Binding-site contacts:
Ligand atom C1 contacts residue ASN86 of chain 1.A at 1.4 Å.
Ligand atom C7 contacts residue ASN86 of chain 1.A at 3.3 Å.
Ligand atom C3 contacts residue ASN86 of chain 1.A at 3.1 Å.
Ligand atom C8 contacts residue GLU52 of chain 1.B at 4.3 Å.
Ligand atom C5 contacts residue ASN86 of chain 1.A at 2.9 Å.
Ligand atom O7 contacts residue ASN86 of chain 1.A at 3.1 Å (h-bond).
Ligand atom N2 contacts residue ASN86 of chain 1.A at 2.8 Å (h-bond).
Ligand atom O5 contacts residue ASN86 of chain 1.A at 2.4 Å (h-bond).
Ligand atom C4 contacts residue ASN86 of chain 1.A at 3.6 Å.
Ligand atom C6 contacts residue ASN86 of chain 1.A at 3.8 Å.
Ligand atom O3 contacts residue GLU52 of chain 1.B at 3.4 Å (salt-bridge).
Ligand atom C2 contacts residue ASN86 of chain 1.A at 2.5 Å.
Ligand atom C7 contacts residue SER85 of chain 1.A at 4.3 Å.
Ligand atom O7 contacts residue SER85 of chain 1.A at 3.4 Å (h-bond).
Ligand atom O3 contacts residue ASN86 of chain 1.A at 4.5 Å.
Ligand atom N2 contacts residue ARG84 of chain 1.A at 4.5 Å.

The small molecule below binds the protein below.
Small molecule (SMILES): CC(=O)N[C@@H]1[C@@H](O)[C@H](O)[C@@H](CO)O[C@H]1O

Sequence of chain 1.A:
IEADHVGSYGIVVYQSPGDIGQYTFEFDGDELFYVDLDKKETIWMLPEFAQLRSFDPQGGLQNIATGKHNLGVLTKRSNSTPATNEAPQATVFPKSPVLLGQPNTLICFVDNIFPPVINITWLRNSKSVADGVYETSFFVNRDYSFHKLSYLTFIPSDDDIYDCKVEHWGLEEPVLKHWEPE

Sequence of chain 1.B:
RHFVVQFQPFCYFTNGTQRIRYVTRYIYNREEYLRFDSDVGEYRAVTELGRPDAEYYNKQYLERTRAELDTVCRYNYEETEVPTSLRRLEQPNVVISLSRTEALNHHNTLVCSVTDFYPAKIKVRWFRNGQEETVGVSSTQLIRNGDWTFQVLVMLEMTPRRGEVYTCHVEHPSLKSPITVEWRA